The small molecule below binds the protein below.
Small molecule (SMILES): C[C@H]1CCCC(=O)CCC/C=C/c2cc(O)cc(O)c2C(=O)O1

Binding-site contacts:
Ligand atom O12 contacts residue SER106 of chain 1.A at 3.4 Å (h-bond).
Ligand atom C11 contacts residue GLY35 of chain 1.A at 3.9 Å.
Ligand atom C1 contacts residue ALA105 of chain 1.A at 3.9 Å (hydrophobic).
Ligand atom O2 contacts residue TYR189 of chain 1.A at 3.6 Å.
Ligand atom C2 contacts residue TRP185 of chain 1.A at 3.5 Å (hydrophobic).
Ligand atom C11 contacts residue LEU36 of chain 1.A at 3.7 Å (hydrophobic).
Ligand atom C10 contacts residue HIS243 of chain 1.A at 3.6 Å.
Ligand atom C1P contacts residue HIS243 of chain 1.A at 3.9 Å.
Ligand atom O12 contacts residue ALA105 of chain 1.A at 3.1 Å.
Ligand atom C5 contacts residue LEU138 of chain 1.A at 3.8 Å (hydrophobic).
Ligand atom O2 contacts residue TRP185 of chain 1.A at 3.0 Å (h-bond).
Ligand atom O2 contacts residue GLY35 of chain 1.A at 3.9 Å.
Ligand atom C3P contacts residue TYR160 of chain 1.A at 3.8 Å (hydrophobic).
Ligand atom C5 contacts residue PRO131 of chain 1.A at 3.8 Å (hydrophobic).
Ligand atom C5P contacts residue TYR160 of chain 1.A at 3.3 Å (hydrophobic).
Ligand atom C9P contacts residue PHE244 of chain 1.A at 3.5 Å (hydrophobic).
Ligand atom C9P contacts residue HIS243 of chain 1.A at 3.5 Å.
Ligand atom O4 contacts residue PRO194 of chain 1.A at 3.2 Å.
Ligand atom O6P contacts residue LEU138 of chain 1.A at 3.7 Å.
Ligand atom O10 contacts residue ALA105 of chain 1.A at 3.3 Å.
Ligand atom O4 contacts residue PRO190 of chain 1.A at 3.3 Å.
Ligand atom C3 contacts residue ILE193 of chain 1.A at 3.7 Å (hydrophobic).
Ligand atom C6 contacts residue PRO131 of chain 1.A at 3.9 Å (hydrophobic).
Ligand atom O6P contacts residue MET153 of chain 1.A at 3.7 Å.
Ligand atom C11 contacts residue TRP185 of chain 1.A at 3.6 Å (hydrophobic).
Ligand atom O6P contacts residue ASN156 of chain 1.A at 3.8 Å.
Ligand atom O10 contacts residue HIS243 of chain 1.A at 2.9 Å (h-bond).
Ligand atom C8P contacts residue SER157 of chain 1.A at 3.6 Å.
Ligand atom C4 contacts residue PRO131 of chain 1.A at 3.9 Å (hydrophobic).
Ligand atom C1 contacts residue TRP185 of chain 1.A at 3.8 Å (hydrophobic).
Ligand atom C4 contacts residue ASN134 of chain 1.A at 3.5 Å.
Ligand atom O12 contacts residue GLY35 of chain 1.A at 2.9 Å (h-bond).
Ligand atom C7P contacts residue SER157 of chain 1.A at 3.6 Å.
Ligand atom C4P contacts residue TYR160 of chain 1.A at 3.4 Å (hydrophobic).
Ligand atom O4 contacts residue ASN134 of chain 1.A at 2.6 Å (h-bond).
Ligand atom O12 contacts residue TRP185 of chain 1.A at 3.9 Å.
Ligand atom C12 contacts residue ALA105 of chain 1.A at 3.1 Å (hydrophobic).
Ligand atom C5 contacts residue ASN134 of chain 1.A at 3.4 Å.
Ligand atom O2 contacts residue SER106 of chain 1.A at 3.2 Å (h-bond).
Ligand atom O6P contacts residue ILE137 of chain 1.A at 3.8 Å.

Sequence of chain 1.A:
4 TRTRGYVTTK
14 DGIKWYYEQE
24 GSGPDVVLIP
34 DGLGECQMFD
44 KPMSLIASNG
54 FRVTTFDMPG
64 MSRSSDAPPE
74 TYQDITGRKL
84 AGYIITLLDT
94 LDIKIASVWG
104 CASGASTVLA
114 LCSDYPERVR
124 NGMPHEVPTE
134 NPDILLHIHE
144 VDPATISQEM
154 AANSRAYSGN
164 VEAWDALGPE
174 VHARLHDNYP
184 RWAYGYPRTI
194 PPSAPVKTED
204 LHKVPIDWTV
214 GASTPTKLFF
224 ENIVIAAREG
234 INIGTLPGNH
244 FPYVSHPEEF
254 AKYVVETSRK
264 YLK